Binding-site contacts:
Ligand atom O6 contacts residue VAL110 of chain 1.B at 4.1 Å.
Ligand atom O1 contacts residue ILE267 of chain 1.B at 4.4 Å.
Ligand atom O3 contacts residue LYS269 of chain 1.B at 2.9 Å.
Ligand atom C2 contacts residue LYS269 of chain 1.B at 3.6 Å.
Ligand atom C7 contacts residue GLU266 of chain 1.B at 4.1 Å.
Ligand atom C5 contacts residue B7G1 of chain 1.L at 3.9 Å.
Ligand atom C9 contacts residue LEU263 of chain 1.B at 4.3 Å (hydrophobic).
Ligand atom C1 contacts residue GLU266 of chain 1.B at 4.2 Å.
Ligand atom O1 contacts residue GLU266 of chain 1.B at 3.4 Å.
Ligand atom C4 contacts residue B7G1 of chain 1.L at 3.5 Å.
Ligand atom O1 contacts residue LYS114 of chain 1.B at 4.2 Å.
Ligand atom C3 contacts residue LYS114 of chain 1.B at 4.3 Å.
Ligand atom C7 contacts residue VAL110 of chain 1.B at 4.0 Å (hydrophobic).
Ligand atom C11 contacts residue VAL88 of chain 1.B at 4.3 Å (hydrophobic).
Ligand atom C12 contacts residue THR92 of chain 1.B at 3.7 Å.
Ligand atom O5 contacts residue GLU266 of chain 1.B at 4.2 Å.
Ligand atom C9 contacts residue LYS114 of chain 1.B at 4.1 Å.
Ligand atom O2 contacts residue LYS114 of chain 1.B at 2.7 Å (salt-bridge).
Ligand atom C3 contacts residue LYS269 of chain 1.B at 3.9 Å.
Ligand atom C8 contacts residue GLU266 of chain 1.B at 3.8 Å.
Ligand atom C4 contacts residue LYS269 of chain 1.B at 4.2 Å.
Ligand atom O2 contacts residue GLU266 of chain 1.B at 2.9 Å (salt-bridge).
Ligand atom C2 contacts residue LYS114 of chain 1.B at 4.0 Å.
Ligand atom C7 contacts residue LYS114 of chain 1.B at 3.8 Å.
Ligand atom C9 contacts residue ILE267 of chain 1.B at 3.6 Å (hydrophobic).
Ligand atom O2 contacts residue LYS269 of chain 1.B at 3.6 Å.
Ligand atom C8 contacts residue LEU263 of chain 1.B at 4.3 Å (hydrophobic).
Ligand atom C3 contacts residue B7G1 of chain 1.L at 3.6 Å.
Ligand atom C2 contacts residue GLU266 of chain 1.B at 3.7 Å.
Ligand atom C11 contacts residue LEU113 of chain 1.B at 4.0 Å (hydrophobic).
Ligand atom O3 contacts residue B7G1 of chain 1.L at 4.2 Å.
Ligand atom O4 contacts residue B7G1 of chain 1.L at 2.7 Å (h-bond).
Ligand atom C1 contacts residue LYS114 of chain 1.B at 4.2 Å.
Ligand atom C8 contacts residue ILE267 of chain 1.B at 3.7 Å (hydrophobic).
Ligand atom O6 contacts residue B7G1 of chain 1.L at 3.7 Å.
Ligand atom C10 contacts residue LEU263 of chain 1.B at 4.0 Å (hydrophobic).
Ligand atom C12 contacts residue LEU113 of chain 1.B at 4.2 Å (hydrophobic).
Ligand atom C13 contacts residue LEU263 of chain 1.B at 3.9 Å (hydrophobic).
Ligand atom O5 contacts residue VAL110 of chain 1.B at 4.0 Å.
Ligand atom C13 contacts residue THR92 of chain 1.B at 4.1 Å.

This small molecule binds to this protein.
Small molecule (SMILES): CCCCCCCO[C@@H]1O[C@H](CO)[C@@H](O)[C@H](O)[C@H]1O

Sequence of chain 1.B:
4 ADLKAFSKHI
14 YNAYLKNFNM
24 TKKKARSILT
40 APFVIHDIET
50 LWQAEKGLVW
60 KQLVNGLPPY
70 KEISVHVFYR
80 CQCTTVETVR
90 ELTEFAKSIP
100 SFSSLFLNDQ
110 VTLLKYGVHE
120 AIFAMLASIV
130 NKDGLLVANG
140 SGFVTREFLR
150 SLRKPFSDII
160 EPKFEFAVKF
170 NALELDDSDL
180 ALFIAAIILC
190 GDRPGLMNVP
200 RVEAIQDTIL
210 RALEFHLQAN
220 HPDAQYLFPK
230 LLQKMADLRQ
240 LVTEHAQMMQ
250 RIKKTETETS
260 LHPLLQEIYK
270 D